Binding-site contacts:
Ligand atom C1 contacts residue ASN26 of chain 1.B at 1.4 Å.
Ligand atom N2 contacts residue ASN26 of chain 1.B at 2.9 Å (h-bond).
Ligand atom C3 contacts residue ASN26 of chain 1.B at 3.8 Å.
Ligand atom C6 contacts residue ASN26 of chain 1.B at 4.1 Å.
Ligand atom C7 contacts residue ASN26 of chain 1.B at 3.9 Å.
Ligand atom O5 contacts residue ASN26 of chain 1.B at 2.4 Å (h-bond).
Ligand atom C5 contacts residue ASN26 of chain 1.B at 3.7 Å.
Ligand atom C4 contacts residue ASN26 of chain 1.B at 4.2 Å.
Ligand atom C5 contacts residue ASN26 of chain 1.B at 4.0 Å.
Ligand atom C2 contacts residue ASN26 of chain 1.B at 2.5 Å.
Ligand atom C8 contacts residue LYS25 of chain 1.B at 3.7 Å.
Ligand atom O7 contacts residue ASN26 of chain 1.B at 4.5 Å.

Sequence of chain 1.B:
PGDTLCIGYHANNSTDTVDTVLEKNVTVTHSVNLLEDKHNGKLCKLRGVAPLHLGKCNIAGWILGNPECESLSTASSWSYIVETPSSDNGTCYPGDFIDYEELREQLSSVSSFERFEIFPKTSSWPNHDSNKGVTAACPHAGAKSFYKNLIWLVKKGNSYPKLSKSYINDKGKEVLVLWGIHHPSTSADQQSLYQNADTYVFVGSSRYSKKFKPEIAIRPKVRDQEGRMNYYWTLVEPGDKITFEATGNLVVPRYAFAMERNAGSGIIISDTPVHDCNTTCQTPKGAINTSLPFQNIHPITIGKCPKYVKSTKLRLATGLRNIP

A protein and the small-molecule ligand that binds it are described below.
Small molecule (SMILES): CC(=O)N[C@H]1CO[C@H](CO[C@@H]2O[C@@H](C)[C@@H](O)[C@@H](O)[C@@H]2O)[C@@H](O)[C@@H]1O